Sequence of chain 1.A:
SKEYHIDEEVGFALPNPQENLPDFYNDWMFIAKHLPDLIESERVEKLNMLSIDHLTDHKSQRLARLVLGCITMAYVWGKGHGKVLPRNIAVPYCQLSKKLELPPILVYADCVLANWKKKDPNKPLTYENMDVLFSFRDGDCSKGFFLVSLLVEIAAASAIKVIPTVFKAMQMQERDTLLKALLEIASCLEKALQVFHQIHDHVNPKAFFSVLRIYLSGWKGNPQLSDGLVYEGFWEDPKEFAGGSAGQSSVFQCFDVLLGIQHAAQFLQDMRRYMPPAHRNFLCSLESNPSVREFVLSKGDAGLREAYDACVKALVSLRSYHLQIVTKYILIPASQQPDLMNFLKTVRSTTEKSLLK

Binding-site contacts:
Ligand atom C17 contacts residue PHE214 of chain 1.A at 3.6 Å (hydrophobic).
Ligand atom C27 contacts residue SER263 of chain 1.A at 3.6 Å.
Ligand atom F1 contacts residue SER167 of chain 1.A at 3.8 Å.
Ligand atom C12 contacts residue SER167 of chain 1.A at 3.6 Å.
Ligand atom C8 contacts residue ILE354 of chain 1.A at 3.4 Å (hydrophobic).
Ligand atom N4 contacts residue SER167 of chain 1.A at 3.6 Å.
Ligand atom C1 contacts residue ILE349 of chain 1.A at 3.6 Å (hydrophobic).
Ligand atom C22 contacts residue PHE163 of chain 1.A at 3.4 Å (hydrophobic).
Ligand atom N3 contacts residue SER167 of chain 1.A at 3.6 Å (h-bond).
Ligand atom O1 contacts residue HIS346 of chain 1.A at 2.9 Å (h-bond).
Ligand atom O3 contacts residue PHE163 of chain 1.A at 3.1 Å.
Ligand atom CL1 contacts residue CYS129 of chain 1.A at 3.5 Å.
Ligand atom C27 contacts residue GLY262 of chain 1.A at 3.4 Å.
Ligand atom C15 contacts residue TYR126 of chain 1.A at 3.5 Å (hydrophobic).
Ligand atom C1 contacts residue HIS346 of chain 1.A at 3.5 Å.
Ligand atom C28 contacts residue TYR126 of chain 1.A at 3.5 Å (hydrophobic).
Ligand atom C19 contacts residue VAL166 of chain 1.A at 3.7 Å (hydrophobic).
Ligand atom C20 contacts residue ILE217 of chain 1.A at 3.5 Å (hydrophobic).
Ligand atom C18 contacts residue PHE214 of chain 1.A at 3.5 Å (hydrophobic).
Ligand atom F1 contacts residue VAL130 of chain 1.A at 3.1 Å.
Ligand atom CL1 contacts residue GLY262 of chain 1.A at 3.6 Å.
Ligand atom C20 contacts residue VAL166 of chain 1.A at 3.5 Å (hydrophobic).
Ligand atom N4 contacts residue TYR126 of chain 1.A at 3.5 Å.
Ligand atom C9 contacts residue VAL350 of chain 1.A at 3.8 Å (hydrophobic).
Ligand atom CL1 contacts residue LEU234 of chain 1.A at 3.6 Å.
Ligand atom C25 contacts residue VAL130 of chain 1.A at 3.8 Å (hydrophobic).
Ligand atom C18 contacts residue VAL170 of chain 1.A at 3.5 Å (hydrophobic).
Ligand atom C23 contacts residue TYR126 of chain 1.A at 3.4 Å (hydrophobic).
Ligand atom C24 contacts residue VAL130 of chain 1.A at 3.5 Å (hydrophobic).
Ligand atom F1 contacts residue PHE164 of chain 1.A at 3.5 Å.
Ligand atom F1 contacts residue PHE163 of chain 1.A at 3.1 Å.
Ligand atom C24 contacts residue PHE163 of chain 1.A at 3.5 Å (hydrophobic).
Ligand atom C19 contacts residue ILE217 of chain 1.A at 3.8 Å (hydrophobic).
Ligand atom C17 contacts residue VAL170 of chain 1.A at 3.5 Å (hydrophobic).
Ligand atom C21 contacts residue SER167 of chain 1.A at 3.4 Å.
Ligand atom O1 contacts residue ALA264 of chain 1.A at 3.5 Å.
Ligand atom C9 contacts residue ILE354 of chain 1.A at 3.2 Å (hydrophobic).
Ligand atom C25 contacts residue CYS129 of chain 1.A at 3.7 Å (hydrophobic).
Ligand atom C28 contacts residue SER263 of chain 1.A at 3.2 Å.
Ligand atom C2 contacts residue HIS346 of chain 1.A at 3.4 Å.

This protein binds this small molecule.
Small molecule (SMILES): CC(C)CN(c1ccc(-n2cccc2C(=O)O)cc1NC(=O)Nc1ccc(Cl)cc1F)C1CCCCC1